The protein below binds the small molecule below.
Small molecule (SMILES): CCCCCCCCCC(=O)N(CCO)C[C@@H](O)[C@@H](O)[C@@H](O)[C@@H](O)CO

Binding-site contacts:
Ligand atom C1 contacts residue GLU227 of chain 1.B at 4.0 Å.
Ligand atom C12 contacts residue LEU231 of chain 1.B at 3.6 Å (hydrophobic).
Ligand atom C15 contacts residue GLU227 of chain 1.B at 4.3 Å.
Ligand atom C0 contacts residue ARG109 of chain 1.B at 3.4 Å.
Ligand atom C18 contacts residue GLU227 of chain 1.B at 3.2 Å.
Ligand atom C9 contacts residue LEU231 of chain 1.B at 4.3 Å (hydrophobic).
Ligand atom C1 contacts residue ARG109 of chain 1.B at 3.4 Å.
Ligand atom C9 contacts residue ARG109 of chain 1.B at 3.4 Å.
Ligand atom O34 contacts residue TYR119 of chain 1.B at 3.7 Å.
Ligand atom C15 contacts residue ALA112 of chain 1.B at 4.3 Å (hydrophobic).
Ligand atom C21 contacts residue ARG109 of chain 1.B at 4.2 Å.
Ligand atom C18 contacts residue ARG109 of chain 1.B at 4.0 Å.
Ligand atom C15 contacts residue ARG109 of chain 1.B at 3.1 Å.
Ligand atom C12 contacts residue ARG109 of chain 1.B at 3.4 Å.
Ligand atom C1 contacts residue LEU231 of chain 1.B at 4.0 Å (hydrophobic).
Ligand atom C27 contacts residue ARG109 of chain 1.B at 4.4 Å.
Ligand atom C27 contacts residue ALA112 of chain 1.B at 4.4 Å (hydrophobic).
Ligand atom N33 contacts residue TYR119 of chain 1.B at 4.1 Å.
Ligand atom C21 contacts residue ALA112 of chain 1.B at 4.2 Å (hydrophobic).
Ligand atom N33 contacts residue PRO116 of chain 1.B at 4.1 Å.
Ligand atom C21 contacts residue GLU227 of chain 1.B at 4.0 Å.
Ligand atom C1 contacts residue ALA230 of chain 1.B at 3.8 Å (hydrophobic).
Ligand atom C0 contacts residue ALA230 of chain 1.B at 4.0 Å (hydrophobic).
Ligand atom N33 contacts residue GLN120 of chain 1.B at 4.2 Å.
Ligand atom C24 contacts residue ARG109 of chain 1.B at 3.3 Å.
Ligand atom C24 contacts residue ALA112 of chain 1.B at 3.7 Å (hydrophobic).
Ligand atom C30 contacts residue TYR119 of chain 1.B at 4.0 Å (hydrophobic).
Ligand atom C30 contacts residue ALA112 of chain 1.B at 4.2 Å (hydrophobic).
Ligand atom O34 contacts residue ALA112 of chain 1.B at 3.3 Å (h-bond).
Ligand atom C12 contacts residue GLU227 of chain 1.B at 4.2 Å.
Ligand atom C9 contacts residue GLU227 of chain 1.B at 3.7 Å.
Ligand atom O34 contacts residue PRO116 of chain 1.B at 3.9 Å.

Sequence of chain 1.B:
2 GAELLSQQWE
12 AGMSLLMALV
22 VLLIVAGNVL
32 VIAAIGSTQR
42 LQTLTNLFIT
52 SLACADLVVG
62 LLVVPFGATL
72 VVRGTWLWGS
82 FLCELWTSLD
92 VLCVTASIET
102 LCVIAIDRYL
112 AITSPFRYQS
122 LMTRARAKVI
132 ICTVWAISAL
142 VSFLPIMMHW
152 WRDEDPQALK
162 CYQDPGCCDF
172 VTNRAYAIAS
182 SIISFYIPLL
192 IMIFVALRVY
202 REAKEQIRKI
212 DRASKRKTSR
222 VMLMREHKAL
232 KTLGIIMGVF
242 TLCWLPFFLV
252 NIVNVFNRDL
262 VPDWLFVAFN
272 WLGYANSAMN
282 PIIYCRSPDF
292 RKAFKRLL